This small molecule binds to this protein.
Small molecule (SMILES): Nc1ncnc2c1ncn2[C@H]1C[C@H](O)[C@@H](COP(=O)(O)O)O1

Sequence of chain 44.A:
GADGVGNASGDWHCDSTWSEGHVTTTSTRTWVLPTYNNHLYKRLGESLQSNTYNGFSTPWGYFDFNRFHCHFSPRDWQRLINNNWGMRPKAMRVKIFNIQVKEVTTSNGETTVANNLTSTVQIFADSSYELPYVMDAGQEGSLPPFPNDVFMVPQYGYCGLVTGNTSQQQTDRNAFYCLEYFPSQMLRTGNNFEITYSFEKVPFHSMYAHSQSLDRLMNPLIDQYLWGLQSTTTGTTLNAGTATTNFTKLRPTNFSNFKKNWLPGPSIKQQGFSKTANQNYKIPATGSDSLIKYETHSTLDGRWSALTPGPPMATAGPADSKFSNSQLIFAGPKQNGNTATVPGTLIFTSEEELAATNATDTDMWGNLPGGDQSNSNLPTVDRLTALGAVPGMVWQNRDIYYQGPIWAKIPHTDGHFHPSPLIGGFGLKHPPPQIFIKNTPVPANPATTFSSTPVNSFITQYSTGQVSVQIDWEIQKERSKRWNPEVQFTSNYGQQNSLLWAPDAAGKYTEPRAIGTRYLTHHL

Binding-site contacts:
Ligand atom C1' contacts residue HIS418 of chain 44.A at 4.1 Å.
Ligand atom N7 contacts residue SER420 of chain 44.A at 3.9 Å.
Ligand atom O5' contacts residue PRO419 of chain 44.A at 3.9 Å.
Ligand atom N9 contacts residue PRO203 of chain 44.A at 4.2 Å.
Ligand atom O2P contacts residue HIS416 of chain 44.A at 2.8 Å (h-bond).
Ligand atom N1 contacts residue VAL202 of chain 44.A at 3.7 Å.
Ligand atom C5 contacts residue SER420 of chain 44.A at 4.3 Å.
Ligand atom N6 contacts residue PHE426 of chain 44.A at 3.8 Å.
Ligand atom C2 contacts residue VAL202 of chain 44.A at 4.3 Å (hydrophobic).
Ligand atom C6 contacts residue SER420 of chain 44.A at 4.3 Å.
Ligand atom C6 contacts residue PRO203 of chain 44.A at 4.4 Å (hydrophobic).
Ligand atom C6 contacts residue VAL202 of chain 44.A at 3.9 Å (hydrophobic).
Ligand atom N3 contacts residue PRO419 of chain 44.A at 4.3 Å.
Ligand atom N7 contacts residue PRO419 of chain 44.A at 4.3 Å.
Ligand atom C4 contacts residue PRO419 of chain 44.A at 4.2 Å (hydrophobic).
Ligand atom C5 contacts residue PRO419 of chain 44.A at 3.7 Å (hydrophobic).
Ligand atom C5 contacts residue PRO203 of chain 44.A at 4.3 Å (hydrophobic).
Ligand atom N6 contacts residue GLY427 of chain 44.A at 2.8 Å (h-bond).
Ligand atom C8 contacts residue PRO203 of chain 44.A at 4.4 Å (hydrophobic).
Ligand atom C8 contacts residue HIS418 of chain 44.A at 3.7 Å.
Ligand atom N3 contacts residue PRO203 of chain 44.A at 4.4 Å.
Ligand atom O4' contacts residue PRO419 of chain 44.A at 4.3 Å.
Ligand atom N7 contacts residue HIS418 of chain 44.A at 4.4 Å.
Ligand atom N6 contacts residue VAL202 of chain 44.A at 4.0 Å.
Ligand atom C2 contacts residue GLY427 of chain 44.A at 3.4 Å.
Ligand atom C2 contacts residue PRO419 of chain 44.A at 4.0 Å (hydrophobic).
Ligand atom C6 contacts residue PRO419 of chain 44.A at 3.2 Å (hydrophobic).
Ligand atom O2P contacts residue PRO419 of chain 44.A at 4.2 Å.
Ligand atom C2' contacts residue PRO203 of chain 44.A at 4.0 Å (hydrophobic).
Ligand atom N6 contacts residue SER420 of chain 44.A at 4.0 Å.
Ligand atom P contacts residue HIS416 of chain 44.A at 4.0 Å.
Ligand atom N1 contacts residue PRO419 of chain 44.A at 3.5 Å (h-bond).
Ligand atom C6 contacts residue GLY427 of chain 44.A at 3.7 Å.
Ligand atom N6 contacts residue PRO419 of chain 44.A at 3.4 Å (h-bond).
Ligand atom N9 contacts residue HIS418 of chain 44.A at 4.3 Å.
Ligand atom N6 contacts residue GLY425 of chain 44.A at 4.1 Å.
Ligand atom N1 contacts residue GLY427 of chain 44.A at 2.7 Å (h-bond).
Ligand atom C4 contacts residue PRO203 of chain 44.A at 4.2 Å (hydrophobic).
Ligand atom O4' contacts residue HIS418 of chain 44.A at 4.1 Å.
Ligand atom O1P contacts residue HIS416 of chain 44.A at 4.2 Å.